Binding-site contacts:
Ligand atom C1 contacts residue SER500 of chain 1.A at 3.8 Å.
Ligand atom N2 contacts residue ASN524 of chain 1.A at 3.0 Å (h-bond).
Ligand atom C6 contacts residue SER500 of chain 1.A at 3.9 Å.
Ligand atom O5 contacts residue ASN524 of chain 1.A at 2.3 Å (h-bond).
Ligand atom C5 contacts residue ASN524 of chain 1.A at 3.6 Å.
Ligand atom O6 contacts residue SER500 of chain 1.A at 4.2 Å.
Ligand atom C5 contacts residue SER500 of chain 1.A at 3.8 Å.
Ligand atom C1 contacts residue ASN524 of chain 1.A at 1.4 Å.
Ligand atom C4 contacts residue ASN524 of chain 1.A at 4.2 Å.
Ligand atom C8 contacts residue ASN524 of chain 1.A at 4.1 Å.
Ligand atom C2 contacts residue ASN524 of chain 1.A at 2.5 Å.
Ligand atom C8 contacts residue ALA525 of chain 1.A at 4.2 Å (hydrophobic).
Ligand atom C3 contacts residue ASN524 of chain 1.A at 3.8 Å.
Ligand atom N2 contacts residue SER526 of chain 1.A at 4.3 Å.
Ligand atom C7 contacts residue ASN524 of chain 1.A at 3.6 Å.
Ligand atom O7 contacts residue ASN524 of chain 1.A at 3.8 Å.
Ligand atom O5 contacts residue SER500 of chain 1.A at 3.3 Å.

Sequence of chain 1.A:
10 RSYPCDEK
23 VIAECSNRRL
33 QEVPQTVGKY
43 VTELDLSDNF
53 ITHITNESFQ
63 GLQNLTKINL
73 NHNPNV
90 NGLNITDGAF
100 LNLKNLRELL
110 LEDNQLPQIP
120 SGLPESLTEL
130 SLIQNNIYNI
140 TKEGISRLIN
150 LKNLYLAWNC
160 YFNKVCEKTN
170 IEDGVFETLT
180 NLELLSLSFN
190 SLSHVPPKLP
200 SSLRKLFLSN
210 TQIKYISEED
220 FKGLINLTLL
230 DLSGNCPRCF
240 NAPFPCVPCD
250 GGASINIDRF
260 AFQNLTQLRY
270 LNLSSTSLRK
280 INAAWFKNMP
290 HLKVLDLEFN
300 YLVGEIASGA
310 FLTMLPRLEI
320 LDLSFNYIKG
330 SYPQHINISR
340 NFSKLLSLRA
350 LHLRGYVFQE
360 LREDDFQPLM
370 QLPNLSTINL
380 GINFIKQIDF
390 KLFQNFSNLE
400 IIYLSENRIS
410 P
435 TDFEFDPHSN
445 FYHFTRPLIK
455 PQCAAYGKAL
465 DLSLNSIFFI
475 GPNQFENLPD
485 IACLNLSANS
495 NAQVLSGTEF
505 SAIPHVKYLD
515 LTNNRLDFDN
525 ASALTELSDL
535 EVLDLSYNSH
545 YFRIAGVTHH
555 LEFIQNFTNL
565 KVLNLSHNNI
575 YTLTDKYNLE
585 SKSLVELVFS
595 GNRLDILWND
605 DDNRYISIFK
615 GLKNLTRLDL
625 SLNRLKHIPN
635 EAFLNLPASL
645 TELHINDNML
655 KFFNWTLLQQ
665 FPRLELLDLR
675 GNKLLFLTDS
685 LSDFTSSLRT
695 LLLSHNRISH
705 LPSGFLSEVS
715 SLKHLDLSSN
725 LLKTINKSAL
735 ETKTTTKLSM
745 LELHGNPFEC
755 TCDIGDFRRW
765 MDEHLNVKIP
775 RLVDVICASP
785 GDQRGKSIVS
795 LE

This small molecule binds to this protein.
Small molecule (SMILES): CC(=O)N[C@@H]1[C@@H](O)[C@H](O)[C@@H](CO)O[C@H]1O